The small molecule below binds the protein below.
Small molecule (SMILES): CC(=O)N[C@H]1[C@H](O[C@H]2[C@H](O)[C@@H](NC(C)=O)CO[C@@H]2CO)O[C@H](CO)[C@@H](O)[C@@H]1O

Binding-site contacts:
Ligand atom C5 contacts residue LEU941 of chain 1.A at 4.0 Å (hydrophobic).
Ligand atom C1 contacts residue ASN736 of chain 1.A at 1.5 Å.
Ligand atom C8 contacts residue LEU941 of chain 1.A at 3.6 Å (hydrophobic).
Ligand atom C6 contacts residue GLN945 of chain 1.A at 4.5 Å.
Ligand atom C8 contacts residue ASN944 of chain 1.A at 4.1 Å.
Ligand atom C7 contacts residue LEU941 of chain 1.A at 3.5 Å (hydrophobic).
Ligand atom C7 contacts residue ASN736 of chain 1.A at 3.2 Å.
Ligand atom C5 contacts residue ASN736 of chain 1.A at 3.7 Å.
Ligand atom O6 contacts residue THR738 of chain 1.A at 3.8 Å.
Ligand atom C4 contacts residue LEU941 of chain 1.A at 4.4 Å (hydrophobic).
Ligand atom O7 contacts residue GLN1090 of chain 1.A at 4.4 Å.
Ligand atom O4 contacts residue LEU941 of chain 1.A at 3.8 Å.
Ligand atom C3 contacts residue ASN736 of chain 1.A at 3.8 Å.
Ligand atom O7 contacts residue LEU941 of chain 1.A at 3.4 Å.
Ligand atom O5 contacts residue ASN736 of chain 1.A at 2.4 Å (h-bond).
Ligand atom C8 contacts residue ASN736 of chain 1.A at 4.3 Å.
Ligand atom N2 contacts residue ASN736 of chain 1.A at 2.9 Å (h-bond).
Ligand atom N2 contacts residue LEU941 of chain 1.A at 4.3 Å.
Ligand atom O7 contacts residue ASN944 of chain 1.A at 4.5 Å.
Ligand atom C1 contacts residue LEU941 of chain 1.A at 4.2 Å (hydrophobic).
Ligand atom C5 contacts residue GLN945 of chain 1.A at 4.4 Å.
Ligand atom C2 contacts residue ASN736 of chain 1.A at 2.5 Å.
Ligand atom C8 contacts residue GLN945 of chain 1.A at 4.3 Å.
Ligand atom C3 contacts residue LEU941 of chain 1.A at 4.2 Å (hydrophobic).
Ligand atom C1 contacts residue GLN1090 of chain 1.A at 4.4 Å.
Ligand atom O6 contacts residue GLN945 of chain 1.A at 3.6 Å.
Ligand atom O7 contacts residue ASN736 of chain 1.A at 3.0 Å (h-bond).
Ligand atom O5 contacts residue GLN1090 of chain 1.A at 4.2 Å.
Ligand atom C4 contacts residue ASN736 of chain 1.A at 4.3 Å.

Sequence of chain 1.A:
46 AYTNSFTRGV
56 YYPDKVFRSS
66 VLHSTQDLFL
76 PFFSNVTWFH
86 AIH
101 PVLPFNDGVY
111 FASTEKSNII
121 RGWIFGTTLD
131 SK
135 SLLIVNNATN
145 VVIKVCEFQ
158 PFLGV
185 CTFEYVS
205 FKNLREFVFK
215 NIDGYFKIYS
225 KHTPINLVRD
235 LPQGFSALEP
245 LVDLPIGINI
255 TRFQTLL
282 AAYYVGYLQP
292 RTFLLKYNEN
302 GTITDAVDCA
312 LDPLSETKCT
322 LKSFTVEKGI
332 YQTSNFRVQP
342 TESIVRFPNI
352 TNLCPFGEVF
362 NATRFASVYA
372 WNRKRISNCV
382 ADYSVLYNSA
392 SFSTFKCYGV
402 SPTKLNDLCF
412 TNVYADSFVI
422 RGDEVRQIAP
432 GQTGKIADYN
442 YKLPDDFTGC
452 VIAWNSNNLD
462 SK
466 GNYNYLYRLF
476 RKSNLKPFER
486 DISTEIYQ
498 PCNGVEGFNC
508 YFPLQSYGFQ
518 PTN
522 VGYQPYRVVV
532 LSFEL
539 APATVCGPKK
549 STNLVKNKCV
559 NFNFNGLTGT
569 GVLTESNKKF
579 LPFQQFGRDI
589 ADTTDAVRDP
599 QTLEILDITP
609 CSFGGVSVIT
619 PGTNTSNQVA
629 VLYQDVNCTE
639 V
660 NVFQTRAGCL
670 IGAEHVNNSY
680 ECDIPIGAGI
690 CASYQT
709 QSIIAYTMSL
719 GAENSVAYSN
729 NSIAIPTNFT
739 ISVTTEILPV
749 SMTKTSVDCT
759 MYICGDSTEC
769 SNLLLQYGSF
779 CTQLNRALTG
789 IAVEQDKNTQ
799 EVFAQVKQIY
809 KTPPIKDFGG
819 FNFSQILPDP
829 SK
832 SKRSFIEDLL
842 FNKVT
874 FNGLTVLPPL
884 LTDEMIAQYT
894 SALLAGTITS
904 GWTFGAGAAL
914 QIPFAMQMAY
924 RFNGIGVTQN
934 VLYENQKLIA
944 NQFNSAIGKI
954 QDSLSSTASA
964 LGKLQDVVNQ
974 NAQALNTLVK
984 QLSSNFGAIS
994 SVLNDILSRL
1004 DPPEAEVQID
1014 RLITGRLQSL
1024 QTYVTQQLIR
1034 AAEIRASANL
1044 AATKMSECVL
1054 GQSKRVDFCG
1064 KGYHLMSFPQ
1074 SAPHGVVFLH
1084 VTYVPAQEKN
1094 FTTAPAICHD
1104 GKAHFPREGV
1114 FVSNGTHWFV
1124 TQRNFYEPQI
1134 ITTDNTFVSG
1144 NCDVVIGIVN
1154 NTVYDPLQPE